Binding-site contacts:
Ligand atom SD contacts residue ASN240 of chain 1.C at 3.6 Å.
Ligand atom CB contacts residue LEU163 of chain 1.C at 3.7 Å (hydrophobic).
Ligand atom O contacts residue ASN203 of chain 1.C at 3.0 Å (h-bond).
Ligand atom NH1 contacts residue ASP361 of chain 1.C at 3.4 Å (salt-bridge).
Ligand atom N contacts residue GLN300 of chain 1.C at 2.8 Å (h-bond).
Ligand atom N contacts residue MET297 of chain 1.C at 3.4 Å (h-bond).
Ligand atom CG contacts residue ASN240 of chain 1.C at 3.7 Å.
Ligand atom CA contacts residue VAL199 of chain 1.C at 3.7 Å (hydrophobic).
Ligand atom CZ contacts residue ASN207 of chain 1.C at 3.8 Å.
Ligand atom CA contacts residue GLN300 of chain 1.C at 3.2 Å.
Ligand atom NH1 contacts residue PHE168 of chain 1.C at 3.7 Å.
Ligand atom OXT contacts residue ARG229 of chain 1.C at 3.0 Å (salt-bridge).
Ligand atom C contacts residue ARG229 of chain 1.C at 3.5 Å.
Ligand atom O contacts residue PHE233 of chain 1.C at 3.6 Å.
Ligand atom O contacts residue GLU301 of chain 1.C at 3.5 Å (salt-bridge).
Ligand atom CA contacts residue PHE233 of chain 1.C at 3.6 Å (hydrophobic).
Ligand atom CB contacts residue PHE277 of chain 1.C at 3.6 Å (hydrophobic).
Ligand atom CA contacts residue GLU301 of chain 1.C at 3.4 Å.
Ligand atom NH1 contacts residue ASN207 of chain 1.C at 2.7 Å (h-bond).
Ligand atom CG contacts residue ALA274 of chain 1.C at 3.6 Å (hydrophobic).
Ligand atom N contacts residue MET297 of chain 1.C at 3.7 Å.
Ligand atom NH2 contacts residue ASN330 of chain 1.C at 3.0 Å (h-bond).
Ligand atom C contacts residue PHE233 of chain 1.C at 3.6 Å (hydrophobic).
Ligand atom NH2 contacts residue ASP361 of chain 1.C at 2.7 Å (salt-bridge).
Ligand atom CZ contacts residue PHE168 of chain 1.C at 3.5 Å (hydrophobic).
Ligand atom N contacts residue GLU301 of chain 1.C at 2.6 Å (salt-bridge).
Ligand atom C contacts residue GLU301 of chain 1.C at 3.7 Å.
Ligand atom NE contacts residue PHE168 of chain 1.C at 3.5 Å.
Ligand atom C contacts residue PHE233 of chain 1.C at 3.6 Å (hydrophobic).
Ligand atom O contacts residue MET297 of chain 1.C at 3.0 Å (h-bond).
Ligand atom OXT contacts residue PHE233 of chain 1.C at 3.5 Å.
Ligand atom CB contacts residue VAL199 of chain 1.C at 3.8 Å (hydrophobic).
Ligand atom CZ contacts residue ASP361 of chain 1.C at 3.5 Å.
Ligand atom SD contacts residue LEU243 of chain 1.C at 3.4 Å.
Ligand atom CB contacts residue LEU200 of chain 1.C at 3.6 Å (hydrophobic).
Ligand atom C contacts residue MET297 of chain 1.C at 3.4 Å (hydrophobic).
Ligand atom O contacts residue TYR160 of chain 1.C at 3.7 Å.
Ligand atom NH2 contacts residue LEU364 of chain 1.C at 3.2 Å.
Ligand atom O contacts residue ASN240 of chain 1.C at 2.8 Å (h-bond).
Ligand atom O contacts residue ARG229 of chain 1.C at 3.1 Å (salt-bridge).

A small-molecule ligand and the protein it binds are described below.
Small molecule (SMILES): CSCC[C@H](NC(=O)CN)C(=O)N1CCC[C@H]1C(=O)N[C@@H](CCCN=C(N)N)C(=O)NCC(=O)N[C@@H](C)C(=O)O

Sequence of chain 1.C:
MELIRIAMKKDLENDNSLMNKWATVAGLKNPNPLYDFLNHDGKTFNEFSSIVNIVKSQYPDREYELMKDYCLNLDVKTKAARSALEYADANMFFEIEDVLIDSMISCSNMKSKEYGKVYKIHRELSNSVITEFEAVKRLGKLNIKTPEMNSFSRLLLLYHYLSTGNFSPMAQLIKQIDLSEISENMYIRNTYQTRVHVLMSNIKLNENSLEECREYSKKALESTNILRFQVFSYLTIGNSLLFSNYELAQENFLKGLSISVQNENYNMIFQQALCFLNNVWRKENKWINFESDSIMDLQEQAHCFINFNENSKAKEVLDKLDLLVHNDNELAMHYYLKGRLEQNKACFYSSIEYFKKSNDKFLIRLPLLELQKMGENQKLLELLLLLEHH